The small molecule below binds the protein below.
Small molecule (SMILES): CC(=O)N[C@@H]1[C@@H](O)[C@H](O)[C@@H](CO)O[C@H]1O

Sequence of chain 2.F:
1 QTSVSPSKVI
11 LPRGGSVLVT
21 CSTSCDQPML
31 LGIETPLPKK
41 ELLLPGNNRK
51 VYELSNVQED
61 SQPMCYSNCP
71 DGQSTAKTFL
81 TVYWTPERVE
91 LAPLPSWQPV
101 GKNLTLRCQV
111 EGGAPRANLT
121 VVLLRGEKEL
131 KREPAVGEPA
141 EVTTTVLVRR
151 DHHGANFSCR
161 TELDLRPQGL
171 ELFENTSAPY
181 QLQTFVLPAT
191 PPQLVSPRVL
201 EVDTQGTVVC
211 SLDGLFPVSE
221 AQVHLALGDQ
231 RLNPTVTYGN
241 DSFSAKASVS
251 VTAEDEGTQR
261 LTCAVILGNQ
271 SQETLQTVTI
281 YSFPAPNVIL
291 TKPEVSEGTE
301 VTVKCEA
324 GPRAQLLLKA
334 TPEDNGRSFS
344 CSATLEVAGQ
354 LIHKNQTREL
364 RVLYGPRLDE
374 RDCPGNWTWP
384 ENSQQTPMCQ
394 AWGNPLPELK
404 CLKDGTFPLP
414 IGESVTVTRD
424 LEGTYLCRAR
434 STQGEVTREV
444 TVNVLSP

Binding-site contacts:
Ligand atom O7 contacts residue TRP97 of chain 2.F at 3.8 Å.
Ligand atom C2 contacts residue TRP97 of chain 2.F at 3.1 Å (hydrophobic).
Ligand atom N2 contacts residue ASN269 of chain 2.F at 2.8 Å (h-bond).
Ligand atom C3 contacts residue ASN269 of chain 2.F at 3.1 Å.
Ligand atom O7 contacts residue ASN269 of chain 2.F at 3.4 Å (h-bond).
Ligand atom O4 contacts residue TRP97 of chain 2.F at 3.8 Å.
Ligand atom C8 contacts residue PRO99 of chain 2.F at 3.9 Å (hydrophobic).
Ligand atom O3 contacts residue TRP97 of chain 2.F at 2.5 Å (h-bond).
Ligand atom O3 contacts residue PRO95 of chain 2.F at 4.4 Å.
Ligand atom C2 contacts residue ASN269 of chain 2.F at 2.5 Å.
Ligand atom C5 contacts residue ASN269 of chain 2.F at 3.0 Å.
Ligand atom O5 contacts residue ASN269 of chain 2.F at 2.4 Å (h-bond).
Ligand atom C8 contacts residue TRP97 of chain 2.F at 4.0 Å (hydrophobic).
Ligand atom C7 contacts residue TRP97 of chain 2.F at 3.3 Å (hydrophobic).
Ligand atom C3 contacts residue TRP97 of chain 2.F at 2.7 Å (hydrophobic).
Ligand atom C1 contacts residue TRP97 of chain 2.F at 4.2 Å (hydrophobic).
Ligand atom N2 contacts residue TRP97 of chain 2.F at 2.4 Å (h-bond).
Ligand atom C6 contacts residue ASN269 of chain 2.F at 4.3 Å.
Ligand atom C1 contacts residue ASN269 of chain 2.F at 1.4 Å.
Ligand atom O3 contacts residue ASN269 of chain 2.F at 4.4 Å.
Ligand atom C7 contacts residue ASN269 of chain 2.F at 3.5 Å.
Ligand atom C4 contacts residue TRP97 of chain 2.F at 4.2 Å (hydrophobic).
Ligand atom C4 contacts residue ASN269 of chain 2.F at 3.7 Å.